Binding-site contacts:
Ligand atom C5 contacts residue ASN751 of chain 1.A at 3.5 Å.
Ligand atom O6 contacts residue NAG1 of chain 1.E at 2.4 Å (h-bond).
Ligand atom O3 contacts residue ASN751 of chain 1.A at 3.5 Å (h-bond).
Ligand atom C6 contacts residue ASN751 of chain 1.A at 4.4 Å.
Ligand atom C2 contacts residue ASN751 of chain 1.A at 2.5 Å.
Ligand atom O5 contacts residue ARG543 of chain 1.A at 4.4 Å.
Ligand atom C1 contacts residue ASN751 of chain 1.A at 1.4 Å.
Ligand atom O6 contacts residue ARG543 of chain 1.A at 3.8 Å.
Ligand atom C3 contacts residue ASN749 of chain 1.A at 4.4 Å.
Ligand atom O5 contacts residue ASN751 of chain 1.A at 2.5 Å (h-bond).
Ligand atom N2 contacts residue ASN751 of chain 1.A at 3.7 Å.
Ligand atom C4 contacts residue ASN751 of chain 1.A at 3.3 Å.
Ligand atom C6 contacts residue NAG1 of chain 1.E at 3.7 Å.
Ligand atom O5 contacts residue NAG1 of chain 1.E at 4.2 Å.
Ligand atom O6 contacts residue ASN751 of chain 1.A at 4.4 Å.
Ligand atom C3 contacts residue ASN751 of chain 1.A at 3.2 Å.
Ligand atom O3 contacts residue ASN749 of chain 1.A at 3.3 Å (h-bond).

A small-molecule ligand and the protein it binds are described below.
Small molecule (SMILES): CC(=O)N[C@@H]1[C@@H](O)[C@H](O)[C@@H](CO)O[C@H]1O

Sequence of chain 1.A:
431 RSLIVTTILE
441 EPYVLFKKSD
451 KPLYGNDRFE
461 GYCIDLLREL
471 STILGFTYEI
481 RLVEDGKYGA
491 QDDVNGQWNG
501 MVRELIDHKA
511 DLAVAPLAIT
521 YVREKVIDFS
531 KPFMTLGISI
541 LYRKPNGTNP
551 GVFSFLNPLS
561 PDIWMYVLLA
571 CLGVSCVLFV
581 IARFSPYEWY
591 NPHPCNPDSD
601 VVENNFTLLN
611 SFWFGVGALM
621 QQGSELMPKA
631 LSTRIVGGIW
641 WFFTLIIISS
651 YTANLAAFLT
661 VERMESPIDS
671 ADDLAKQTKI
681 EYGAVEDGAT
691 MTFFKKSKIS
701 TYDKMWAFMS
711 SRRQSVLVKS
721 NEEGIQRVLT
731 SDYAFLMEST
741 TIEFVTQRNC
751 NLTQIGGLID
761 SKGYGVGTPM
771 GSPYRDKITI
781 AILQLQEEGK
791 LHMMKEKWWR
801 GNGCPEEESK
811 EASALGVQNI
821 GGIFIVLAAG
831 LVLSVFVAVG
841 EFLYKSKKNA